Sequence of chain 1.A:
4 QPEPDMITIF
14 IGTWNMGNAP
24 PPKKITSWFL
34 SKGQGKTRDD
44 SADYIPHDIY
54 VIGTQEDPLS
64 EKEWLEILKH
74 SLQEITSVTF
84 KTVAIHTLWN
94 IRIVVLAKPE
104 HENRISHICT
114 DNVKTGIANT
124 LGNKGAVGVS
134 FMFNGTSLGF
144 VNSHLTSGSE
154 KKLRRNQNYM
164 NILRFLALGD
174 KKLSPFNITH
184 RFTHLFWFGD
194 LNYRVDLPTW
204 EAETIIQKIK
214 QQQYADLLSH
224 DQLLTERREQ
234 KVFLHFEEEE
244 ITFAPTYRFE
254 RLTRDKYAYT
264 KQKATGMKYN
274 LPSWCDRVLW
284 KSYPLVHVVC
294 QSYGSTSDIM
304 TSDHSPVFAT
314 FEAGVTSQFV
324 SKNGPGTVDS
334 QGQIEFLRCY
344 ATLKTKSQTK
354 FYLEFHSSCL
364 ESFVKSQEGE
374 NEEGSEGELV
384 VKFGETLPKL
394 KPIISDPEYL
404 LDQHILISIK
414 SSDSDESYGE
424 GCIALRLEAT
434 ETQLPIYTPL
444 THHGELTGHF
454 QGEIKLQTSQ

Binding-site contacts:
Ligand atom F contacts residue ARG230 of chain 1.A at 3.6 Å.
Ligand atom F1 contacts residue ARG230 of chain 1.A at 4.1 Å.
Ligand atom F1 contacts residue ARG231 of chain 1.A at 3.1 Å.
Ligand atom F2 contacts residue ARG231 of chain 1.A at 3.9 Å.
Ligand atom C8 contacts residue ARG230 of chain 1.A at 4.4 Å.
Ligand atom F contacts residue LEU227 of chain 1.A at 4.1 Å.
Ligand atom F1 contacts residue LEU227 of chain 1.A at 3.9 Å.
Ligand atom C7 contacts residue ARG231 of chain 1.A at 4.4 Å.
Ligand atom F2 contacts residue ARG230 of chain 1.A at 3.6 Å.
Ligand atom C2 contacts residue GLU240 of chain 1.A at 3.1 Å.
Ligand atom C8 contacts residue ARG231 of chain 1.A at 4.2 Å.
Ligand atom C1 contacts residue GLU240 of chain 1.A at 3.1 Å.

A small-molecule ligand and the protein it binds are described below.
Small molecule (SMILES): N[C@@H]1CCCN(C(=O)CCC(F)(F)F)C1